This small molecule binds to this protein.
Small molecule (SMILES): Cn1cc(-c2ccccc2)nc1COc1nc2ccccc2nc1Cl

Sequence of chain 1.B:
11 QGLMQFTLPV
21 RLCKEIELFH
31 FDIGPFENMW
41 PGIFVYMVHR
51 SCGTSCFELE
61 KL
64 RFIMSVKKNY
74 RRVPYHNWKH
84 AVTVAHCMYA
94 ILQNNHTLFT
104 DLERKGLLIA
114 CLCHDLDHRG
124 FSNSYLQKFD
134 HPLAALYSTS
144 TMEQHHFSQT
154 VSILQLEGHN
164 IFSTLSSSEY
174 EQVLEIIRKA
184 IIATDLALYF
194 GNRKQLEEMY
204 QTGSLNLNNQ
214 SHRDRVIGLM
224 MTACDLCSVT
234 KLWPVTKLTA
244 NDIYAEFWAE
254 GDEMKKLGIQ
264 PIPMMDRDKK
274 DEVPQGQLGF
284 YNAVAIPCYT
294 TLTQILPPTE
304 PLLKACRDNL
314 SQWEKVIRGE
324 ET

Binding-site contacts:
Ligand atom C6 contacts residue PRO266 of chain 1.B at 3.5 Å (hydrophobic).
Ligand atom C5 contacts residue PRO266 of chain 1.B at 3.3 Å (hydrophobic).
Ligand atom N20 contacts residue GLN280 of chain 1.B at 3.3 Å (h-bond).
Ligand atom C11 contacts residue MET267 of chain 1.B at 3.8 Å (hydrophobic).
Ligand atom N10 contacts residue MET267 of chain 1.B at 3.6 Å.
Ligand atom C18 contacts residue PHE283 of chain 1.B at 3.5 Å (hydrophobic).
Ligand atom C14 contacts residue ILE246 of chain 1.B at 3.7 Å (hydrophobic).
Ligand atom C26 contacts residue TYR247 of chain 1.B at 3.4 Å (hydrophobic).
Ligand atom C26 contacts residue MET267 of chain 1.B at 3.7 Å (hydrophobic).
Ligand atom C3 contacts residue MET267 of chain 1.B at 3.4 Å (hydrophobic).
Ligand atom C3 contacts residue GLY279 of chain 1.B at 3.6 Å.
Ligand atom N23 contacts residue PHE283 of chain 1.B at 3.5 Å.
Ligand atom C6 contacts residue GLU275 of chain 1.B at 3.2 Å.
Ligand atom C15 contacts residue ILE246 of chain 1.B at 3.2 Å (hydrophobic).
Ligand atom C11 contacts residue GLY279 of chain 1.B at 3.7 Å.
Ligand atom C21 contacts residue PHE283 of chain 1.B at 3.4 Å (hydrophobic).
Ligand atom C9 contacts residue GLY279 of chain 1.B at 3.4 Å.
Ligand atom C1 contacts residue GLU275 of chain 1.B at 3.6 Å.
Ligand atom N8 contacts residue TYR247 of chain 1.B at 2.8 Å (h-bond).
Ligand atom C5 contacts residue MET267 of chain 1.B at 3.6 Å (hydrophobic).
Ligand atom O24 contacts residue PHE283 of chain 1.B at 3.5 Å.
Ligand atom C22 contacts residue PHE283 of chain 1.B at 3.3 Å (hydrophobic).
Ligand atom C9 contacts residue MET267 of chain 1.B at 3.4 Å (hydrophobic).
Ligand atom C17 contacts residue LEU229 of chain 1.B at 3.8 Å (hydrophobic).
Ligand atom C9 contacts residue TYR247 of chain 1.B at 3.5 Å (hydrophobic).
Ligand atom C4 contacts residue MET267 of chain 1.B at 3.6 Å (hydrophobic).
Ligand atom N20 contacts residue PHE283 of chain 1.B at 3.6 Å.
Ligand atom N8 contacts residue GLY279 of chain 1.B at 3.6 Å.
Ligand atom C7 contacts residue MET267 of chain 1.B at 3.5 Å (hydrophobic).
Ligand atom C1 contacts residue VAL276 of chain 1.B at 3.7 Å (hydrophobic).
Ligand atom CL13 contacts residue MET267 of chain 1.B at 3.5 Å.
Ligand atom O24 contacts residue MET267 of chain 1.B at 3.3 Å (h-bond).
Ligand atom C2 contacts residue MET267 of chain 1.B at 3.5 Å (hydrophobic).
Ligand atom N10 contacts residue GLY279 of chain 1.B at 3.3 Å (h-bond).
Ligand atom C6 contacts residue LYS272 of chain 1.B at 3.6 Å.
Ligand atom C7 contacts residue GLY279 of chain 1.B at 3.3 Å.
Ligand atom C19 contacts residue PHE283 of chain 1.B at 3.6 Å (hydrophobic).
Ligand atom C2 contacts residue TYR247 of chain 1.B at 3.8 Å (hydrophobic).
Ligand atom C26 contacts residue GLN280 of chain 1.B at 3.3 Å.
Ligand atom N8 contacts residue MET267 of chain 1.B at 3.4 Å.